Binding-site contacts:
Ligand atom N contacts residue GLY34 of chain 1.A at 2.8 Å (h-bond).
Ligand atom CD1 contacts residue GLY222 of chain 1.A at 3.5 Å.
Ligand atom CD2 contacts residue TYR78 of chain 1.A at 3.6 Å (hydrophobic).
Ligand atom O contacts residue ASP80 of chain 1.A at 3.4 Å (salt-bridge).
Ligand atom OH contacts residue ASP32 of chain 1.A at 2.5 Å (salt-bridge).
Ligand atom N contacts residue THR224 of chain 1.A at 3.0 Å (h-bond).
Ligand atom OH contacts residue ARG77 of chain 1.A at 3.4 Å (salt-bridge).
Ligand atom CE2 contacts residue SER82 of chain 1.A at 3.4 Å.
Ligand atom CG1 contacts residue THR223 of chain 1.A at 3.5 Å.
Ligand atom O contacts residue TYR78 of chain 1.A at 3.4 Å.
Ligand atom O contacts residue TYR78 of chain 1.A at 3.3 Å.
Ligand atom C2 contacts residue TYR285 of chain 1.A at 3.5 Å (hydrophobic).
Ligand atom OH contacts residue ASP220 of chain 1.A at 2.5 Å (salt-bridge).
Ligand atom O contacts residue THR224 of chain 1.A at 3.1 Å (h-bond).
Ligand atom O contacts residue GLY79 of chain 1.A at 2.7 Å (h-bond).
Ligand atom O contacts residue THR223 of chain 1.A at 3.4 Å.
Ligand atom CZ contacts residue VAL113 of chain 1.A at 3.6 Å (hydrophobic).
Ligand atom CM contacts residue ASP220 of chain 1.A at 3.5 Å.
Ligand atom CA contacts residue GLY222 of chain 1.A at 3.6 Å.
Ligand atom O contacts residue GLY79 of chain 1.A at 3.3 Å (h-bond).
Ligand atom CH contacts residue ASP220 of chain 1.A at 3.5 Å.
Ligand atom OH contacts residue GLY222 of chain 1.A at 3.5 Å (h-bond).
Ligand atom CB contacts residue ASP80 of chain 1.A at 3.4 Å.
Ligand atom CG2 contacts residue THR224 of chain 1.A at 3.4 Å.
Ligand atom O contacts residue ASP301 of chain 1.A at 3.5 Å (salt-bridge).
Ligand atom CB contacts residue GLY222 of chain 1.A at 3.3 Å.
Ligand atom CB contacts residue ASP32 of chain 1.A at 3.4 Å.
Ligand atom CH contacts residue ASP32 of chain 1.A at 3.3 Å.
Ligand atom CA contacts residue THR223 of chain 1.A at 3.6 Å.
Ligand atom C contacts residue THR224 of chain 1.A at 3.6 Å.
Ligand atom CM contacts residue GLY34 of chain 1.A at 3.6 Å.
Ligand atom N contacts residue GLY222 of chain 1.A at 2.9 Å (h-bond).
Ligand atom N contacts residue ARG77 of chain 1.A at 3.3 Å (salt-bridge).
Ligand atom CA contacts residue ARG77 of chain 1.A at 3.3 Å.
Ligand atom CE1 contacts residue ILE30 of chain 1.A at 3.6 Å (hydrophobic).
Ligand atom C contacts residue TYR78 of chain 1.A at 3.6 Å (hydrophobic).
Ligand atom CE1 contacts residue ASN125 of chain 1.A at 3.5 Å.
Ligand atom N contacts residue ASP80 of chain 1.A at 3.1 Å (salt-bridge).
Ligand atom CA contacts residue ASP80 of chain 1.A at 3.3 Å.
Ligand atom O2 contacts residue THR224 of chain 1.A at 3.5 Å (h-bond).

Sequence of chain 1.A:
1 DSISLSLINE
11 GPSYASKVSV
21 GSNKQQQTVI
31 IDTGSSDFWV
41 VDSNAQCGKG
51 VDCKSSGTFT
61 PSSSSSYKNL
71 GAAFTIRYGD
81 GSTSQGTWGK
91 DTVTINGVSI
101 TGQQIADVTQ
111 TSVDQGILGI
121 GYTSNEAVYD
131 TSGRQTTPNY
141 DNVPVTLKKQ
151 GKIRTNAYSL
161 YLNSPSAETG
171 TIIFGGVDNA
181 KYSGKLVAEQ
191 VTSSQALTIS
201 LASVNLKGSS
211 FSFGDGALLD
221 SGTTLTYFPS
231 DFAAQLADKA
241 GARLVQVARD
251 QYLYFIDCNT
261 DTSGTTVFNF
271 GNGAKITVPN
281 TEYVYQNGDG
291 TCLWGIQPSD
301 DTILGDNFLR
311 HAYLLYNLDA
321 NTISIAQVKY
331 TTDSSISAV

A protein and the small-molecule ligand that binds it are described below.
Small molecule (SMILES): CC(C)[C@H](NC(=O)OC(C)(C)C)C(=O)N[C@H](C(=O)N[C@@H](Cc1ccccc1)[C@@H](O)CC(=O)N[C@@H](C)C(=O)N[C@@H](Cc1ccccc1)[C@@H](O)CC=O)C(C)C